Sequence of chain 1.B:
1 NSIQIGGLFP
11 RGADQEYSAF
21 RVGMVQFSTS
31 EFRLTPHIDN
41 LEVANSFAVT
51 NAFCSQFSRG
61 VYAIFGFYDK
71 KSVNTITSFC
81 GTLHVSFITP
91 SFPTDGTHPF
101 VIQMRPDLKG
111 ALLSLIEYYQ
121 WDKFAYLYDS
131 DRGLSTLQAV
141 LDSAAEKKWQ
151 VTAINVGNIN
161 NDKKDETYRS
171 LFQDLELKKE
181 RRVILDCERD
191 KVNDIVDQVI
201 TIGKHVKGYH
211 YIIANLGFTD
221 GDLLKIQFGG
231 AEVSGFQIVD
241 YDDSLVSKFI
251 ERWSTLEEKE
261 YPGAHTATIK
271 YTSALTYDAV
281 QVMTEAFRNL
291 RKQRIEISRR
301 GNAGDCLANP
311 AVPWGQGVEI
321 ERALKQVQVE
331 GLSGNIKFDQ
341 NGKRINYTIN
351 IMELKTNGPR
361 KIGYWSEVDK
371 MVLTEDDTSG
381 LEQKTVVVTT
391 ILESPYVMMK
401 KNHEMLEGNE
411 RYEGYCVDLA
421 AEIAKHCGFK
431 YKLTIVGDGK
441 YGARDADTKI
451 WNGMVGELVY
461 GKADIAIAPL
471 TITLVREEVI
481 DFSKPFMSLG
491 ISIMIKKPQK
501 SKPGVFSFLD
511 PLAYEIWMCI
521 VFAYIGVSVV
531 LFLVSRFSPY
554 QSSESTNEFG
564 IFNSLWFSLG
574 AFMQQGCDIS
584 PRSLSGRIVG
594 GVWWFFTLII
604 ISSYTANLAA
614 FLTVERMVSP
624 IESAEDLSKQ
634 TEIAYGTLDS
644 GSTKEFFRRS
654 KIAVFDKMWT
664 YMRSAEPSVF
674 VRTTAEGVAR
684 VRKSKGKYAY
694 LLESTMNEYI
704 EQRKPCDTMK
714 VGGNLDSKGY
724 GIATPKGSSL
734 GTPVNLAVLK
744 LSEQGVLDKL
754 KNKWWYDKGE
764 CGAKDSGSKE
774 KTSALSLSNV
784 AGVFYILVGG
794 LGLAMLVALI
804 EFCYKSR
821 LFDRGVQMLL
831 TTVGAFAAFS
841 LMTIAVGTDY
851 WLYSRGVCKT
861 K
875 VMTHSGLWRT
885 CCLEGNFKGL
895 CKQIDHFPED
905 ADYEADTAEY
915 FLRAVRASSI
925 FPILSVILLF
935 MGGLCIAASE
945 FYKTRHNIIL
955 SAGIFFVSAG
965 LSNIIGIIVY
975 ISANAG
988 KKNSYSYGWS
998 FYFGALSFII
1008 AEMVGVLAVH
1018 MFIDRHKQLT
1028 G

This small molecule binds to this protein.
Small molecule (SMILES): NS(=O)(=O)c1cc2c(cc1Cl)N[C@H]([C@H]1C[C@H]3C=C[C@@H]1C3)NS2(=O)=O

Binding-site contacts:
Ligand atom O2 contacts residue PHE486 of chain 1.C at 3.5 Å.
Ligand atom N2 contacts residue SER720 of chain 1.B at 3.8 Å.
Ligand atom O3 contacts residue SER488 of chain 1.C at 2.5 Å (h-bond).
Ligand atom O2 contacts residue MET487 of chain 1.C at 3.5 Å (h-bond).
Ligand atom C5 contacts residue ILE472 of chain 1.B at 3.8 Å (hydrophobic).
Ligand atom S2 contacts residue LYS754 of chain 1.C at 3.9 Å.
Ligand atom S2 contacts residue SER488 of chain 1.C at 3.8 Å.
Ligand atom C12 contacts residue SER720 of chain 1.B at 3.6 Å.
Ligand atom C4 contacts residue LYS721 of chain 1.B at 3.6 Å.
Ligand atom C12 contacts residue PHE486 of chain 1.C at 3.2 Å (hydrophobic).
Ligand atom C13 contacts residue PHE486 of chain 1.C at 3.2 Å (hydrophobic).
Ligand atom C11 contacts residue SER488 of chain 1.C at 3.7 Å.
Ligand atom C12 contacts residue MET487 of chain 1.C at 3.9 Å (hydrophobic).
Ligand atom O3 contacts residue MET487 of chain 1.C at 3.4 Å.
Ligand atom N3 contacts residue SER720 of chain 1.B at 2.9 Å (h-bond).
Ligand atom C9 contacts residue PHE486 of chain 1.C at 3.2 Å (hydrophobic).
Ligand atom C10 contacts residue PHE486 of chain 1.C at 3.3 Å (hydrophobic).
Ligand atom C8 contacts residue PRO485 of chain 1.C at 3.4 Å (hydrophobic).
Ligand atom O2 contacts residue PRO485 of chain 1.C at 3.0 Å (h-bond).
Ligand atom C11 contacts residue PHE486 of chain 1.C at 3.2 Å (hydrophobic).
Ligand atom C4 contacts residue ILE472 of chain 1.B at 3.5 Å (hydrophobic).
Ligand atom O4 contacts residue MET487 of chain 1.C at 3.3 Å.
Ligand atom C11 contacts residue SER720 of chain 1.B at 3.8 Å.
Ligand atom CL contacts residue ASP751 of chain 1.C at 3.1 Å.
Ligand atom C3 contacts residue GLY722 of chain 1.B at 3.3 Å.
Ligand atom C7 contacts residue LEU742 of chain 1.C at 3.7 Å (hydrophobic).
Ligand atom C6 contacts residue SER745 of chain 1.C at 3.8 Å.
Ligand atom O1 contacts residue SER488 of chain 1.C at 3.6 Å (h-bond).
Ligand atom C14 contacts residue SER720 of chain 1.B at 3.8 Å.
Ligand atom C7 contacts residue ILE472 of chain 1.B at 3.7 Å (hydrophobic).
Ligand atom O4 contacts residue LYS754 of chain 1.C at 3.1 Å (salt-bridge).
Ligand atom N3 contacts residue LYS754 of chain 1.C at 3.9 Å.
Ligand atom C4 contacts residue GLY722 of chain 1.B at 3.7 Å.
Ligand atom C13 contacts residue SER720 of chain 1.B at 3.6 Å.
Ligand atom N1 contacts residue PRO485 of chain 1.C at 2.5 Å (h-bond).
Ligand atom C14 contacts residue PHE486 of chain 1.C at 3.3 Å (hydrophobic).
Ligand atom S1 contacts residue PRO485 of chain 1.C at 3.2 Å (h-bond).
Ligand atom C11 contacts residue MET487 of chain 1.C at 3.7 Å (hydrophobic).
Ligand atom O2 contacts residue SER488 of chain 1.C at 3.4 Å (h-bond).
Ligand atom N2 contacts residue PRO485 of chain 1.C at 3.7 Å.

Sequence of chain 1.C:
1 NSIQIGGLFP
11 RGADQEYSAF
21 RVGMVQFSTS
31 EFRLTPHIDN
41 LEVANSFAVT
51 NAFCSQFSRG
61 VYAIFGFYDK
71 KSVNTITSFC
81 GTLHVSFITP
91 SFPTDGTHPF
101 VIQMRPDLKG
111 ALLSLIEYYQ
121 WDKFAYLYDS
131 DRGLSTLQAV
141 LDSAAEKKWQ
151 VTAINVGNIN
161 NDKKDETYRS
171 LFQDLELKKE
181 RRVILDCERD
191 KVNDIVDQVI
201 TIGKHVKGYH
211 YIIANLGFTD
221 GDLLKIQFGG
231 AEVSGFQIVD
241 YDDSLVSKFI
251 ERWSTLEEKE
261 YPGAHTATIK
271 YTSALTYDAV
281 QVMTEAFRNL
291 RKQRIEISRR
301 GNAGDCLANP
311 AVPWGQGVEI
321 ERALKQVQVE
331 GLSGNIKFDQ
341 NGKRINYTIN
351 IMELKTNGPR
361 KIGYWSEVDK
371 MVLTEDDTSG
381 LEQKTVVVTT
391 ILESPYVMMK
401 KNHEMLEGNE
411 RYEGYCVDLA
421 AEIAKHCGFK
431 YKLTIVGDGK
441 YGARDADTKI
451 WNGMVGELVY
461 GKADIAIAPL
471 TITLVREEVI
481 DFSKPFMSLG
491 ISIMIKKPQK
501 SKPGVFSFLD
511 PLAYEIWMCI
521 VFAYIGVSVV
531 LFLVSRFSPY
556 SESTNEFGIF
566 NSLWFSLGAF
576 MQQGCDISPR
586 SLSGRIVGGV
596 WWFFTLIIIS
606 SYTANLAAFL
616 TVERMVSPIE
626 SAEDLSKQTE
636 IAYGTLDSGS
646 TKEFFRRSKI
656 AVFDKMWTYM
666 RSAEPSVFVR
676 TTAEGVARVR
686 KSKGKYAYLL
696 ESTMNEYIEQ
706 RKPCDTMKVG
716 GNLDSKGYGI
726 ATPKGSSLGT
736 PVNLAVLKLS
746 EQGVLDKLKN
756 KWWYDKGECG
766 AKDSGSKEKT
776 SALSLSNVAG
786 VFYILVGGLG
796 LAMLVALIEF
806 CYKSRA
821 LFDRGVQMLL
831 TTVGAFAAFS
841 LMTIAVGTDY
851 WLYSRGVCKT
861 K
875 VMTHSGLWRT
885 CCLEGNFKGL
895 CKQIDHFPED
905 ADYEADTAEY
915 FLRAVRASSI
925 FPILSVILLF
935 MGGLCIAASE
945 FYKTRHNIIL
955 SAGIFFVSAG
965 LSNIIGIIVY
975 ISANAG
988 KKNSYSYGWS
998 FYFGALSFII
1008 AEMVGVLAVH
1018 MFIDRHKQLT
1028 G